Sequence of chain 1.B:
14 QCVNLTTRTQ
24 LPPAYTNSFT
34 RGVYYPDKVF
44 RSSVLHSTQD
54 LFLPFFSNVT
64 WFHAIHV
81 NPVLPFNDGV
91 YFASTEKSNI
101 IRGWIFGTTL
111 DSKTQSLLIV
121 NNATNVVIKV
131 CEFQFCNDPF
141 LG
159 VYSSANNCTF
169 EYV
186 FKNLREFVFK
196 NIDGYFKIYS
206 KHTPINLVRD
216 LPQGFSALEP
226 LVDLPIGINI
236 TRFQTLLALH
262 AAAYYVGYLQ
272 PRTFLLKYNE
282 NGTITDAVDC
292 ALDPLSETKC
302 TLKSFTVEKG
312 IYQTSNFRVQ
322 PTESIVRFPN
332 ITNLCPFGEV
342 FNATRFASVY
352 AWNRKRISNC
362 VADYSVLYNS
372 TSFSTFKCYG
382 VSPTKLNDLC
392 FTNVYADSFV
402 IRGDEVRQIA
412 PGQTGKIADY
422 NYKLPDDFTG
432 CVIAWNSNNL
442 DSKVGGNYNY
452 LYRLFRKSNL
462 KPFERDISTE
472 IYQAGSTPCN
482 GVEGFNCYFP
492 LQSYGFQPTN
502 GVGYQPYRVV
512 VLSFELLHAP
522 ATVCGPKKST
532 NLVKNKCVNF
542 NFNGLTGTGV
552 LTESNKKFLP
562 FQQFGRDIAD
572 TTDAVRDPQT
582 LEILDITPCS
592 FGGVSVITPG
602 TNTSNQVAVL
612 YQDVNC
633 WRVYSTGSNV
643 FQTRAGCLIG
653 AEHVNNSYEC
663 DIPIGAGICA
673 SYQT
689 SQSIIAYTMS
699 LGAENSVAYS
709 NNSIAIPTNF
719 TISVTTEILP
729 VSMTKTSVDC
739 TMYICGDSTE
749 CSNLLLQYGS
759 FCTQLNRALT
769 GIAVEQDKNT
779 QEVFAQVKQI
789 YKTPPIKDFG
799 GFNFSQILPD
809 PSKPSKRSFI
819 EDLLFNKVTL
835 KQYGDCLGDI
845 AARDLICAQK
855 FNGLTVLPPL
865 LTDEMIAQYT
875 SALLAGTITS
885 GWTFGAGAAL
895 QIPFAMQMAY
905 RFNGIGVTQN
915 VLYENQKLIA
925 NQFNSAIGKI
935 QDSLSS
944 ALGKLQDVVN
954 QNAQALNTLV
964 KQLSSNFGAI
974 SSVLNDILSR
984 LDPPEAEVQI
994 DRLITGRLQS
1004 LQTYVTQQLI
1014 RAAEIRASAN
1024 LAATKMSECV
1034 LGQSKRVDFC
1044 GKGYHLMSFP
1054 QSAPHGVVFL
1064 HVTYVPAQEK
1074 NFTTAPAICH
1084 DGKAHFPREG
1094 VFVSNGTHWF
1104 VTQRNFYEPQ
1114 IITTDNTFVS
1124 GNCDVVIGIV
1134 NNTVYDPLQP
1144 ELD

Sequence of chain 1.C:
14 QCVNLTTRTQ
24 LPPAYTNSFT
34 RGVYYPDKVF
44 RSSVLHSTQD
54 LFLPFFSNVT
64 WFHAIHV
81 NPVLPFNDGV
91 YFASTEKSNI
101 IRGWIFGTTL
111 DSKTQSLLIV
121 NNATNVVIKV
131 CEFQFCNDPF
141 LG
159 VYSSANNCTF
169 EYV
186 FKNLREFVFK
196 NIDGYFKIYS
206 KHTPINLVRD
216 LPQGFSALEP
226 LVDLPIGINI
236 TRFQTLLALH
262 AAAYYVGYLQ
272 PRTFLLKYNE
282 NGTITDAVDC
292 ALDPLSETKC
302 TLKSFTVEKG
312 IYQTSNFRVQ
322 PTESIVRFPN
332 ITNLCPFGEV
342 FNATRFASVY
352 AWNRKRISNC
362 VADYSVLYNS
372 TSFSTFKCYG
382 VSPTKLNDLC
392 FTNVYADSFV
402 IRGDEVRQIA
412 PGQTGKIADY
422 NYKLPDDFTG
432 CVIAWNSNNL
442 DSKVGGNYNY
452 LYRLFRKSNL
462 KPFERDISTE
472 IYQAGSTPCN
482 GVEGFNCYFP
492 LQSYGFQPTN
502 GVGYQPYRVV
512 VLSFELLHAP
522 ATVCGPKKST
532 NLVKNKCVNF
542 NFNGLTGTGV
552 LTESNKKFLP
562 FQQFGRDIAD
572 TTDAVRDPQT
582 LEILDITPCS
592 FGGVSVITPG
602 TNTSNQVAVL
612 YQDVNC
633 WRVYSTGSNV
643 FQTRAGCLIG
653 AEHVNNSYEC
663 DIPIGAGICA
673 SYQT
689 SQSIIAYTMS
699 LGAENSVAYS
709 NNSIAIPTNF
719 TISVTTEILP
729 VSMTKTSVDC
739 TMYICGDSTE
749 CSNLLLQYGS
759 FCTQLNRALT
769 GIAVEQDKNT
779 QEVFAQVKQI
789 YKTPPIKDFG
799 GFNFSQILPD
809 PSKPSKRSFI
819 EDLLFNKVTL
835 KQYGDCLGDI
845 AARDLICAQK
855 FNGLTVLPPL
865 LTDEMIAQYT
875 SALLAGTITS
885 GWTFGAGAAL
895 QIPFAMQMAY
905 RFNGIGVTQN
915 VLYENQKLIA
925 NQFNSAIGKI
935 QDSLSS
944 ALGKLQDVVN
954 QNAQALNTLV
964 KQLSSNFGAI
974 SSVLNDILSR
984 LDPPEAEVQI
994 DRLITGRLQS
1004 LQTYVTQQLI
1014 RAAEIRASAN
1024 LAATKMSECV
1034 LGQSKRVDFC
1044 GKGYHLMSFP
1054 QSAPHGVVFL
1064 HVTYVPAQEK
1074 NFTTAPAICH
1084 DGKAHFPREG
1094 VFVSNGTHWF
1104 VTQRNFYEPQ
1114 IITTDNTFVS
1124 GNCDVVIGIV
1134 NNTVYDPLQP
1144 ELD

Binding-site contacts:
Ligand atom C5 contacts residue ASN709 of chain 1.B at 3.7 Å.
Ligand atom C7 contacts residue ASN709 of chain 1.B at 3.3 Å.
Ligand atom C1 contacts residue ASN709 of chain 1.B at 1.4 Å.
Ligand atom O7 contacts residue ILE1130 of chain 1.B at 3.6 Å.
Ligand atom O5 contacts residue ASP796 of chain 1.C at 3.9 Å.
Ligand atom O7 contacts residue ASN709 of chain 1.B at 3.5 Å (h-bond).
Ligand atom C8 contacts residue ASN709 of chain 1.B at 4.3 Å.
Ligand atom C7 contacts residue ILE1130 of chain 1.B at 4.0 Å (hydrophobic).
Ligand atom C4 contacts residue ASN709 of chain 1.B at 4.2 Å.
Ligand atom C8 contacts residue ILE1130 of chain 1.B at 3.8 Å (hydrophobic).
Ligand atom C3 contacts residue ASN709 of chain 1.B at 3.7 Å.
Ligand atom O5 contacts residue ASN709 of chain 1.B at 2.4 Å (h-bond).
Ligand atom C2 contacts residue ASN709 of chain 1.B at 2.4 Å.
Ligand atom C1 contacts residue ASP796 of chain 1.C at 4.2 Å.
Ligand atom N2 contacts residue ASN709 of chain 1.B at 2.8 Å (h-bond).
Ligand atom C8 contacts residue GLY1131 of chain 1.B at 3.5 Å.

The protein below binds the small molecule below.
Small molecule (SMILES): CC(=O)N[C@@H]1[C@@H](O)[C@H](O)[C@@H](CO)O[C@H]1O